Sequence of chain 1.D:
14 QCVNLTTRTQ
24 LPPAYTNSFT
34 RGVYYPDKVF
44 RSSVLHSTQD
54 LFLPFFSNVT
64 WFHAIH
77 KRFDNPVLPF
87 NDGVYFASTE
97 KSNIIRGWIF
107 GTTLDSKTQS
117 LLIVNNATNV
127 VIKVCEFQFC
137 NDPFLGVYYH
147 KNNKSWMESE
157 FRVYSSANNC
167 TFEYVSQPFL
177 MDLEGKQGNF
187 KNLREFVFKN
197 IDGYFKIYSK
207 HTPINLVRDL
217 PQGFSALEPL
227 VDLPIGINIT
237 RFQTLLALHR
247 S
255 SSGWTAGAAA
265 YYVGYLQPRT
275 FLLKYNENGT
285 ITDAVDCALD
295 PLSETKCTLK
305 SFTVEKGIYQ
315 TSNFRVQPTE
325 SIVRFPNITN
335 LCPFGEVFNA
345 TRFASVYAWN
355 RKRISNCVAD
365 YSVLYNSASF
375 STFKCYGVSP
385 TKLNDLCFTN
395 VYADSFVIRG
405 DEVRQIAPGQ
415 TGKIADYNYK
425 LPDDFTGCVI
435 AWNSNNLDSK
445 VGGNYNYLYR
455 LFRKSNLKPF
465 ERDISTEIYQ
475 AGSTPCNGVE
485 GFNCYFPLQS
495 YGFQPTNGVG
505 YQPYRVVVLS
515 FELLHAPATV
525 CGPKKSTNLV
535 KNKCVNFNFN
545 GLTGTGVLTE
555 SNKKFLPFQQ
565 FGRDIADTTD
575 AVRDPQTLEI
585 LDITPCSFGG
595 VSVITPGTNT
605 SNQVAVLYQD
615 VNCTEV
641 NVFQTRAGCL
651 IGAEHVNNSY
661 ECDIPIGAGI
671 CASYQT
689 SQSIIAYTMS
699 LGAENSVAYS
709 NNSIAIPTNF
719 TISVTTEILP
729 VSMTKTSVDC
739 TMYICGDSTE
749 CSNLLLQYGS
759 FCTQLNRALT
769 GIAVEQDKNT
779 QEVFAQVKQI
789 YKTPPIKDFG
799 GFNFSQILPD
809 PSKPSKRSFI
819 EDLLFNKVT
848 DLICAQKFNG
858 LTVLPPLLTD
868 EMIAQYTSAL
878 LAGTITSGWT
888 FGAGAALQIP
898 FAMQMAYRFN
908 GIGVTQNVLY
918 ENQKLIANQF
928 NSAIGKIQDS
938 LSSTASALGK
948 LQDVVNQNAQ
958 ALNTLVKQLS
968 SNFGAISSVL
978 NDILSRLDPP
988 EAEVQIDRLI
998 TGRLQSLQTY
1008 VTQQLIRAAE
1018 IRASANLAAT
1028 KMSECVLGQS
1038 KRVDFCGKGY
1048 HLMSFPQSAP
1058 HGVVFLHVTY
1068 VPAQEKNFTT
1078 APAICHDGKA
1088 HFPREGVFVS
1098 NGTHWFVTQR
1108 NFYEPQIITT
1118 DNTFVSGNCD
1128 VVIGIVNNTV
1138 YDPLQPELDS

The small molecule below binds the protein below.
Small molecule (SMILES): CC(=O)N[C@@H]1[C@@H](O)[C@H](O)[C@@H](CO)O[C@H]1O

Sequence of chain 1.C:
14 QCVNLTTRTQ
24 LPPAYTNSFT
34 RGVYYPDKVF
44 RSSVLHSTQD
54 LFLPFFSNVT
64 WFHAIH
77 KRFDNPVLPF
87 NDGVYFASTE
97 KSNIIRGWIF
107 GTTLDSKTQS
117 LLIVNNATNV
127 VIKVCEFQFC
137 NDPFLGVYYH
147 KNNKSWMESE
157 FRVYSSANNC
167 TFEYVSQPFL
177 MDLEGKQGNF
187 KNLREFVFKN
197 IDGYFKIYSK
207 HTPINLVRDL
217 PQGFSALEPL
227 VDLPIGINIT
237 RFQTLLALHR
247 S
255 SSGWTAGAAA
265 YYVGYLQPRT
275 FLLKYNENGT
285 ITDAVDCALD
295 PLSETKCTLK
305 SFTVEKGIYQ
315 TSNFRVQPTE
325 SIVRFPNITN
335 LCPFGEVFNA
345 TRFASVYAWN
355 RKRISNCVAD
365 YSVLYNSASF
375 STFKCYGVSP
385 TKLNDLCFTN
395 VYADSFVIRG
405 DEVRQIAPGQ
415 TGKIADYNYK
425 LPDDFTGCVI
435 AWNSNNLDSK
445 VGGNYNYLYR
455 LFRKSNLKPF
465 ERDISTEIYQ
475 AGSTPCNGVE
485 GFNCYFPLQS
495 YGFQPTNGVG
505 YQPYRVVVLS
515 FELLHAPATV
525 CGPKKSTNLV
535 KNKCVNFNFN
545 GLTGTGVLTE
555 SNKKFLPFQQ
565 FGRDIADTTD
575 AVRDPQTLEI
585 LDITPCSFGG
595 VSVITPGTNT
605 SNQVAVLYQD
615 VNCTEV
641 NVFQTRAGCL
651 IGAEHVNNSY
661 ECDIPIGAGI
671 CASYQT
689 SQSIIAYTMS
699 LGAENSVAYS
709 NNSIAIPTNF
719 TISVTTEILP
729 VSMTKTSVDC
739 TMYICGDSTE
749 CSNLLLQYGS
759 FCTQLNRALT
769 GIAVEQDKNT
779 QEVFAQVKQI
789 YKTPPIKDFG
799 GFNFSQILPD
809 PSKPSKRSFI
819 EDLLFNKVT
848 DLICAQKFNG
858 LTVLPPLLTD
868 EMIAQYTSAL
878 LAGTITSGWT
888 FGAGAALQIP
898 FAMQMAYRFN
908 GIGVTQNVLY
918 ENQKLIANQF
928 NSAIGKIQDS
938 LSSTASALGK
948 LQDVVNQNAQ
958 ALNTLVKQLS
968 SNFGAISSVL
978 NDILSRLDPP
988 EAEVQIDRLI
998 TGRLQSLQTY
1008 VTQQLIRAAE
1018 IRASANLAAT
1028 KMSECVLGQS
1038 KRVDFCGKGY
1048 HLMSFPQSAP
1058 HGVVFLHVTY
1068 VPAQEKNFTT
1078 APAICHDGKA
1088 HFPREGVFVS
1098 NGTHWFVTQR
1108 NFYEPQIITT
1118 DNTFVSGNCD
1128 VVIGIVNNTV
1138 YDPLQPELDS

Binding-site contacts:
Ligand atom C5 contacts residue ASN282 of chain 1.C at 3.6 Å.
Ligand atom C2 contacts residue ASN282 of chain 1.C at 2.4 Å.
Ligand atom O7 contacts residue ASN282 of chain 1.C at 3.6 Å (h-bond).
Ligand atom O5 contacts residue ASN282 of chain 1.C at 2.4 Å (h-bond).
Ligand atom C8 contacts residue GLU281 of chain 1.C at 3.2 Å.
Ligand atom N2 contacts residue ASN282 of chain 1.C at 2.8 Å (h-bond).
Ligand atom O6 contacts residue LYS558 of chain 1.D at 3.8 Å.
Ligand atom C4 contacts residue ASN282 of chain 1.C at 4.2 Å.
Ligand atom C3 contacts residue ASN282 of chain 1.C at 3.7 Å.
Ligand atom O7 contacts residue ASN280 of chain 1.C at 4.1 Å.
Ligand atom C7 contacts residue GLU281 of chain 1.C at 4.5 Å.
Ligand atom C8 contacts residue ASN280 of chain 1.C at 4.2 Å.
Ligand atom C7 contacts residue ASN282 of chain 1.C at 3.3 Å.
Ligand atom C8 contacts residue ASN282 of chain 1.C at 4.0 Å.
Ligand atom C1 contacts residue ASN282 of chain 1.C at 1.4 Å.